Binding-site contacts:
Ligand atom C1 contacts residue ASN655 of chain 1.C at 1.4 Å.
Ligand atom C3 contacts residue ASN655 of chain 1.C at 3.8 Å.
Ligand atom C8 contacts residue HIS653 of chain 1.C at 3.6 Å.
Ligand atom C5 contacts residue ASN655 of chain 1.C at 3.7 Å.
Ligand atom O5 contacts residue ASN655 of chain 1.C at 2.3 Å (h-bond).
Ligand atom C2 contacts residue ASN655 of chain 1.C at 2.5 Å.
Ligand atom C7 contacts residue ASN655 of chain 1.C at 3.5 Å.
Ligand atom O7 contacts residue ASN655 of chain 1.C at 3.5 Å (h-bond).
Ligand atom C4 contacts residue ASN655 of chain 1.C at 4.2 Å.
Ligand atom N2 contacts residue ASN655 of chain 1.C at 3.0 Å (h-bond).

The small molecule below binds the protein below.
Small molecule (SMILES): CC(=O)N[C@@H]1[C@@H](O)[C@H](O)[C@@H](CO)O[C@H]1O

Sequence of chain 1.C:
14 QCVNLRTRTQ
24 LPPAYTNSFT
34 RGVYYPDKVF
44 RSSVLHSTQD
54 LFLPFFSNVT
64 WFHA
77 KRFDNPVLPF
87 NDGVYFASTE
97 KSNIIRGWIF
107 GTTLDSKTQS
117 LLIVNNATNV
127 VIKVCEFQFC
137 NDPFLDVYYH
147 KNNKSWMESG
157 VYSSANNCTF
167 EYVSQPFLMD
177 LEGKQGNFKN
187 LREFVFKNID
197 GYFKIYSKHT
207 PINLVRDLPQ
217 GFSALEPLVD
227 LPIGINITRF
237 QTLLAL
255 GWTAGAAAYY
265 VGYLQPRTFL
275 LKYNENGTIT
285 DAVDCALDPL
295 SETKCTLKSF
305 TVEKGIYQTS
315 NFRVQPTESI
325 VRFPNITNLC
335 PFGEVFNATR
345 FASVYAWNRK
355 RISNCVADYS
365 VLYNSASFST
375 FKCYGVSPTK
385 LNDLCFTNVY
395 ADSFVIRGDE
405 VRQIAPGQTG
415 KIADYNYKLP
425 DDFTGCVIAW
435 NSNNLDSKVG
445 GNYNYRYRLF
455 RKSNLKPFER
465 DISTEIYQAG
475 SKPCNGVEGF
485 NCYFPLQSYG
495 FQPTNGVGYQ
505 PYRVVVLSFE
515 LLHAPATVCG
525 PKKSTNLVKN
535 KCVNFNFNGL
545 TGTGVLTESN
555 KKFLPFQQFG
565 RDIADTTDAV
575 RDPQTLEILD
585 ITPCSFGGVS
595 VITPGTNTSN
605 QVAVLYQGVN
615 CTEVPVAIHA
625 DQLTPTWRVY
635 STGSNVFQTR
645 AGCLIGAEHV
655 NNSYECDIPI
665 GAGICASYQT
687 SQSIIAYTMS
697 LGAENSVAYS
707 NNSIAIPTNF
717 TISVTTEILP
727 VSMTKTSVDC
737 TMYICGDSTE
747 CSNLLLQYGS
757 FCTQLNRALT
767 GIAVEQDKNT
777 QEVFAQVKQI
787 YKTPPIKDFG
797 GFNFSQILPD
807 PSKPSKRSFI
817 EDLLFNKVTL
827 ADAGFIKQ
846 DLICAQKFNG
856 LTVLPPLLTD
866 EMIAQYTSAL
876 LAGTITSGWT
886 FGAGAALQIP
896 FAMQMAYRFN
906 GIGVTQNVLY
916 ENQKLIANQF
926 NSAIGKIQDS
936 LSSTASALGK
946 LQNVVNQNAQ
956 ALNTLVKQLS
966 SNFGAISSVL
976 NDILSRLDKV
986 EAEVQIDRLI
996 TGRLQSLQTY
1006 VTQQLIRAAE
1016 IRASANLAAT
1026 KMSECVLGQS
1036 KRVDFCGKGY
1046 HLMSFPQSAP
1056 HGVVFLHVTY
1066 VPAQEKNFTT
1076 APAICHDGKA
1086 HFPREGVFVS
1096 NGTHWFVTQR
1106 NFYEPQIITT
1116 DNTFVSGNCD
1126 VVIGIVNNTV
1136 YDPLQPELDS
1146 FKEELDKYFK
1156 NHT